Sequence of chain 1.G:
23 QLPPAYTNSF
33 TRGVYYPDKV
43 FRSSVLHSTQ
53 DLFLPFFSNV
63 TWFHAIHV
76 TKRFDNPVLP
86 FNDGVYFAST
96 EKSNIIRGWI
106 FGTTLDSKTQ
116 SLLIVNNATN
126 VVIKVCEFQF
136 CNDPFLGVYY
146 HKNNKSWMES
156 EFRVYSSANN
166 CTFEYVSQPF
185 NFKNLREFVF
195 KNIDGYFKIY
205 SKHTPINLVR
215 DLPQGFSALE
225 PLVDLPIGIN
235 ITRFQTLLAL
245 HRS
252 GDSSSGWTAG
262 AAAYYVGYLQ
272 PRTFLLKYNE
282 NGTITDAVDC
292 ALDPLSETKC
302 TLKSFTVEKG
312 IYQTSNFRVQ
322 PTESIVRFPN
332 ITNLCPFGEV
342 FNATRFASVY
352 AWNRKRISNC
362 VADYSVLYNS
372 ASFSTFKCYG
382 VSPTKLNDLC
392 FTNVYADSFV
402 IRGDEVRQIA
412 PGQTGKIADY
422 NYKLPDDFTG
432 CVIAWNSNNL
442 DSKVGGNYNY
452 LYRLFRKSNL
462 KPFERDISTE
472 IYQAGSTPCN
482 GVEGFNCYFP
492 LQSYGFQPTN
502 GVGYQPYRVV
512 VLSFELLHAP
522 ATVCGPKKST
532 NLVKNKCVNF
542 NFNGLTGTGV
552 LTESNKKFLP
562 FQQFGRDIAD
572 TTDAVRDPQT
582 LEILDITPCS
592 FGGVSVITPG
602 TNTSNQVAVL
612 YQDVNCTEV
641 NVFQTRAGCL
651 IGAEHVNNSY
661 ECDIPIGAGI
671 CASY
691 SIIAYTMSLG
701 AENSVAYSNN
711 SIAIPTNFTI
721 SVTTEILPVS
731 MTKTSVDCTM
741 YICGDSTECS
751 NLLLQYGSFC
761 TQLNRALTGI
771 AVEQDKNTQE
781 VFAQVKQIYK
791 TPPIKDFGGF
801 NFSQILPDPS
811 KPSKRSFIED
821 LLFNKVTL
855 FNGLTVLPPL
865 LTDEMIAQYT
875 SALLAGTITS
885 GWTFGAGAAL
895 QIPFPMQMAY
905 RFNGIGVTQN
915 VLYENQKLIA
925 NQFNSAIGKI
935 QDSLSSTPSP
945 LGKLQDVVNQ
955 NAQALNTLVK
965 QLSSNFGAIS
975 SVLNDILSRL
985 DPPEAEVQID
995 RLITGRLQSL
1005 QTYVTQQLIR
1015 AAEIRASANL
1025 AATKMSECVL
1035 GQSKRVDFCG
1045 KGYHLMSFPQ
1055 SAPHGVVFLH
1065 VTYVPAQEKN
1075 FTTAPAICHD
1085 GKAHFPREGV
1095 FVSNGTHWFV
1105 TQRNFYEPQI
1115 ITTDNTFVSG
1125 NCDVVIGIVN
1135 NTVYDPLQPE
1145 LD

Binding-site contacts:
Ligand atom C8 contacts residue ASN1134 of chain 1.G at 4.2 Å.
Ligand atom C7 contacts residue ASN1134 of chain 1.G at 3.0 Å.
Ligand atom C4 contacts residue ASN1134 of chain 1.G at 4.2 Å.
Ligand atom C5 contacts residue ASN1134 of chain 1.G at 3.8 Å.
Ligand atom C6 contacts residue CYS1082 of chain 1.G at 4.2 Å (hydrophobic).
Ligand atom N2 contacts residue ASN1134 of chain 1.G at 2.7 Å (h-bond).
Ligand atom O5 contacts residue ASN1134 of chain 1.G at 2.5 Å (h-bond).
Ligand atom O5 contacts residue CYS1082 of chain 1.G at 4.2 Å.
Ligand atom C3 contacts residue ASN1134 of chain 1.G at 3.7 Å.
Ligand atom C5 contacts residue CYS1082 of chain 1.G at 4.1 Å (hydrophobic).
Ligand atom C2 contacts residue ASN1134 of chain 1.G at 2.4 Å.
Ligand atom C6 contacts residue GLY1085 of chain 1.G at 4.3 Å.
Ligand atom C1 contacts residue ASN1134 of chain 1.G at 1.4 Å.
Ligand atom O7 contacts residue ASN1134 of chain 1.G at 2.9 Å (h-bond).

A protein and the small-molecule ligand that binds it are described below.
Small molecule (SMILES): CC(=O)N[C@@H]1[C@@H](O)[C@H](O)[C@@H](CO)O[C@H]1O